Binding-site contacts:
Ligand atom C7 contacts residue PHE117 of chain 1.I at 4.1 Å (hydrophobic).
Ligand atom O7 contacts residue ASN119 of chain 1.I at 3.5 Å (h-bond).
Ligand atom C7 contacts residue ASN119 of chain 1.I at 2.8 Å.
Ligand atom O4 contacts residue PHE117 of chain 1.I at 4.3 Å.
Ligand atom C8 contacts residue HIS115 of chain 1.I at 3.5 Å.
Ligand atom C1 contacts residue PHE117 of chain 1.I at 4.1 Å (hydrophobic).
Ligand atom C7 contacts residue ASN158 of chain 1.I at 4.4 Å.
Ligand atom C5 contacts residue ASN119 of chain 1.I at 3.7 Å.
Ligand atom C2 contacts residue PHE117 of chain 1.I at 4.4 Å (hydrophobic).
Ligand atom C8 contacts residue PHE117 of chain 1.I at 4.5 Å (hydrophobic).
Ligand atom C5 contacts residue PHE117 of chain 1.I at 4.3 Å (hydrophobic).
Ligand atom C3 contacts residue ASN119 of chain 1.I at 3.9 Å.
Ligand atom C1 contacts residue ASN119 of chain 1.I at 1.5 Å.
Ligand atom N2 contacts residue ASN119 of chain 1.I at 2.3 Å (h-bond).
Ligand atom N2 contacts residue PHE117 of chain 1.I at 3.9 Å.
Ligand atom C8 contacts residue ASN119 of chain 1.I at 3.3 Å.
Ligand atom O7 contacts residue PHE117 of chain 1.I at 3.2 Å.
Ligand atom C2 contacts residue ASN119 of chain 1.I at 2.6 Å.
Ligand atom C8 contacts residue ASN158 of chain 1.I at 4.2 Å.
Ligand atom O5 contacts residue ASN119 of chain 1.I at 2.4 Å (h-bond).
Ligand atom O7 contacts residue ASN158 of chain 1.I at 4.0 Å.
Ligand atom C8 contacts residue ASP156 of chain 1.I at 4.1 Å.
Ligand atom C4 contacts residue ASN119 of chain 1.I at 4.3 Å.
Ligand atom C4 contacts residue PHE117 of chain 1.I at 4.5 Å (hydrophobic).
Ligand atom C3 contacts residue PHE117 of chain 1.I at 4.0 Å (hydrophobic).

Sequence of chain 1.I:
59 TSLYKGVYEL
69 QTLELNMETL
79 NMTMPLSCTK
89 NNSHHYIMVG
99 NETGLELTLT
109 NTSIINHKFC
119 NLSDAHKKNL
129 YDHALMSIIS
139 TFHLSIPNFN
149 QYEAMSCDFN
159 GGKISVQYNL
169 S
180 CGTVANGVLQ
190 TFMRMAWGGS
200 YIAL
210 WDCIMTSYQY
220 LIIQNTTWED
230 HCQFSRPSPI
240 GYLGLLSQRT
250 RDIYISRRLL

This small molecule binds to this protein.
Small molecule (SMILES): CC(=O)N[C@H]1[C@H](O[C@H]2[C@H](O)[C@@H](NC(C)=O)CO[C@@H]2CO[C@@H]2O[C@@H](C)[C@@H](O)[C@@H](O)[C@@H]2O)O[C@H](CO)[C@@H](O[C@@H]2O[C@H](CO)[C@@H](O)[C@H](O)[C@@H]2O)[C@@H]1O